Sequence of chain 1.E:
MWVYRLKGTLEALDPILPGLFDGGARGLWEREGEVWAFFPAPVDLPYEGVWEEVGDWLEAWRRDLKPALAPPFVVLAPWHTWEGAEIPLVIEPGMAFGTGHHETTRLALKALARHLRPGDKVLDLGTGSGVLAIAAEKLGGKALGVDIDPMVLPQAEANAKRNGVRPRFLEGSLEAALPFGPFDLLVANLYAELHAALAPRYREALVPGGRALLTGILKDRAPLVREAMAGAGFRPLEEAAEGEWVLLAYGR

The small molecule below binds the protein below.
Small molecule (SMILES): CSCC[C@@H](C(=O)O)N(C)C

Sequence of chain 1.F:
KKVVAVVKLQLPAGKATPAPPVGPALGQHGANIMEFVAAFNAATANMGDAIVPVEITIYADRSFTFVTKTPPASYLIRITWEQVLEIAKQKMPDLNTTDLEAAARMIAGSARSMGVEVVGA

Binding-site contacts:
Ligand atom C contacts residue LYS1 of chain 1.F at 2.1 Å.
Ligand atom CE contacts residue LEU220 of chain 1.E at 4.5 Å (hydrophobic).
Ligand atom CN2 contacts residue THR106 of chain 1.E at 3.5 Å.
Ligand atom CG contacts residue GLY218 of chain 1.E at 4.4 Å.
Ligand atom SD contacts residue TRP247 of chain 1.E at 4.2 Å.
Ligand atom CG contacts residue LYS1 of chain 1.F at 4.4 Å.
Ligand atom CB contacts residue GLY218 of chain 1.E at 3.5 Å.
Ligand atom CN2 contacts residue HIS104 of chain 1.E at 4.1 Å.
Ligand atom CG contacts residue TYR193 of chain 1.E at 4.4 Å (hydrophobic).
Ligand atom O contacts residue LYS2 of chain 1.F at 2.9 Å (salt-bridge).
Ligand atom O contacts residue PHE99 of chain 1.E at 4.3 Å.
Ligand atom CB contacts residue TRP247 of chain 1.E at 3.9 Å (hydrophobic).
Ligand atom C contacts residue LYS2 of chain 1.F at 3.2 Å.
Ligand atom CG contacts residue TRP247 of chain 1.E at 3.6 Å (hydrophobic).
Ligand atom CB contacts residue TYR193 of chain 1.E at 3.8 Å (hydrophobic).
Ligand atom SD contacts residue GLY218 of chain 1.E at 4.2 Å.
Ligand atom CN2 contacts residue GLY218 of chain 1.E at 3.6 Å.
Ligand atom CN2 contacts residue ASN191 of chain 1.E at 3.3 Å.
Ligand atom CA contacts residue LYS1 of chain 1.F at 2.9 Å.
Ligand atom CN1 contacts residue LEU192 of chain 1.E at 3.4 Å (hydrophobic).
Ligand atom CE contacts residue TYR193 of chain 1.E at 4.5 Å (hydrophobic).
Ligand atom CN1 contacts residue SAH1 of chain 1.L at 3.6 Å.
Ligand atom N contacts residue ASN191 of chain 1.E at 3.8 Å.
Ligand atom N contacts residue LEU192 of chain 1.E at 2.7 Å (h-bond).
Ligand atom CN1 contacts residue ASN191 of chain 1.E at 3.6 Å.
Ligand atom SD contacts residue TYR193 of chain 1.E at 3.8 Å.
Ligand atom CB contacts residue LEU192 of chain 1.E at 3.2 Å (hydrophobic).
Ligand atom CA contacts residue TYR193 of chain 1.E at 4.5 Å (hydrophobic).
Ligand atom CN1 contacts residue LYS1 of chain 1.F at 3.5 Å.
Ligand atom CA contacts residue LEU192 of chain 1.E at 3.1 Å (hydrophobic).
Ligand atom CN2 contacts residue TRP247 of chain 1.E at 4.3 Å (hydrophobic).
Ligand atom SD contacts residue LEU220 of chain 1.E at 4.1 Å.
Ligand atom O contacts residue TRP247 of chain 1.E at 4.4 Å.
Ligand atom CN2 contacts residue LEU192 of chain 1.E at 3.7 Å (hydrophobic).
Ligand atom O contacts residue LYS1 of chain 1.F at 3.1 Å.
Ligand atom N contacts residue LYS1 of chain 1.F at 3.8 Å.
Ligand atom N contacts residue GLY218 of chain 1.E at 4.0 Å.
Ligand atom CB contacts residue LYS1 of chain 1.F at 4.1 Å.